Binding-site contacts:
Ligand atom C1 contacts residue TYR382 of chain 1.B at 3.5 Å (hydrophobic).
Ligand atom O5 contacts residue TYR382 of chain 1.B at 3.7 Å.
Ligand atom C2 contacts residue ASN390 of chain 1.B at 2.4 Å.
Ligand atom C6 contacts residue ASP396 of chain 1.B at 3.7 Å.
Ligand atom C5 contacts residue ASP396 of chain 1.B at 3.9 Å.
Ligand atom O7 contacts residue GLU385 of chain 1.B at 4.0 Å.
Ligand atom N2 contacts residue TYR382 of chain 1.B at 4.2 Å.
Ligand atom O6 contacts residue ASP396 of chain 1.B at 2.8 Å (salt-bridge).
Ligand atom C2 contacts residue GLN386 of chain 1.B at 4.0 Å.
Ligand atom C1 contacts residue ASN390 of chain 1.B at 1.4 Å.
Ligand atom C1 contacts residue GLN386 of chain 1.B at 3.8 Å.
Ligand atom C5 contacts residue ASN390 of chain 1.B at 3.7 Å.
Ligand atom C3 contacts residue GLN380 of chain 1.B at 4.2 Å.
Ligand atom N2 contacts residue ASN390 of chain 1.B at 2.9 Å (h-bond).
Ligand atom O7 contacts residue GLN386 of chain 1.B at 3.2 Å.
Ligand atom O6 contacts residue TYR382 of chain 1.B at 4.2 Å.
Ligand atom C6 contacts residue GLN380 of chain 1.B at 3.8 Å.
Ligand atom O6 contacts residue TYR397 of chain 1.B at 3.2 Å.
Ligand atom C8 contacts residue ASP396 of chain 1.B at 4.0 Å.
Ligand atom C5 contacts residue GLN380 of chain 1.B at 3.6 Å.
Ligand atom O6 contacts residue GLN386 of chain 1.B at 2.9 Å (h-bond).
Ligand atom O6 contacts residue MET393 of chain 1.B at 3.4 Å.
Ligand atom C3 contacts residue ASN390 of chain 1.B at 3.8 Å.
Ligand atom O5 contacts residue ASN390 of chain 1.B at 2.4 Å (h-bond).
Ligand atom C4 contacts residue ASN390 of chain 1.B at 4.2 Å.
Ligand atom C7 contacts residue ASN390 of chain 1.B at 3.5 Å.
Ligand atom C6 contacts residue TYR397 of chain 1.B at 3.7 Å (hydrophobic).
Ligand atom C2 contacts residue TYR382 of chain 1.B at 4.2 Å (hydrophobic).
Ligand atom C1 contacts residue MET393 of chain 1.B at 4.0 Å (hydrophobic).
Ligand atom O4 contacts residue GLN380 of chain 1.B at 2.7 Å (h-bond).
Ligand atom C5 contacts residue TYR382 of chain 1.B at 3.8 Å (hydrophobic).
Ligand atom O3 contacts residue GLN386 of chain 1.B at 4.1 Å.
Ligand atom O5 contacts residue MET393 of chain 1.B at 3.2 Å.
Ligand atom O7 contacts residue ASN390 of chain 1.B at 3.9 Å.
Ligand atom C6 contacts residue GLN386 of chain 1.B at 3.8 Å.
Ligand atom C1 contacts residue SER392 of chain 1.B at 4.0 Å.
Ligand atom C4 contacts residue TYR382 of chain 1.B at 3.8 Å (hydrophobic).
Ligand atom C6 contacts residue TYR382 of chain 1.B at 3.2 Å (hydrophobic).
Ligand atom C7 contacts residue GLN386 of chain 1.B at 4.1 Å.
Ligand atom C4 contacts residue GLN380 of chain 1.B at 3.6 Å.

The protein below binds the small molecule below.
Small molecule (SMILES): CC(=O)N[C@H]1[C@H](O[C@H]2[C@H](O)[C@@H](NC(C)=O)CO[C@@H]2CO)O[C@H](CO)[C@@H](O)[C@@H]1O

Sequence of chain 1.B:
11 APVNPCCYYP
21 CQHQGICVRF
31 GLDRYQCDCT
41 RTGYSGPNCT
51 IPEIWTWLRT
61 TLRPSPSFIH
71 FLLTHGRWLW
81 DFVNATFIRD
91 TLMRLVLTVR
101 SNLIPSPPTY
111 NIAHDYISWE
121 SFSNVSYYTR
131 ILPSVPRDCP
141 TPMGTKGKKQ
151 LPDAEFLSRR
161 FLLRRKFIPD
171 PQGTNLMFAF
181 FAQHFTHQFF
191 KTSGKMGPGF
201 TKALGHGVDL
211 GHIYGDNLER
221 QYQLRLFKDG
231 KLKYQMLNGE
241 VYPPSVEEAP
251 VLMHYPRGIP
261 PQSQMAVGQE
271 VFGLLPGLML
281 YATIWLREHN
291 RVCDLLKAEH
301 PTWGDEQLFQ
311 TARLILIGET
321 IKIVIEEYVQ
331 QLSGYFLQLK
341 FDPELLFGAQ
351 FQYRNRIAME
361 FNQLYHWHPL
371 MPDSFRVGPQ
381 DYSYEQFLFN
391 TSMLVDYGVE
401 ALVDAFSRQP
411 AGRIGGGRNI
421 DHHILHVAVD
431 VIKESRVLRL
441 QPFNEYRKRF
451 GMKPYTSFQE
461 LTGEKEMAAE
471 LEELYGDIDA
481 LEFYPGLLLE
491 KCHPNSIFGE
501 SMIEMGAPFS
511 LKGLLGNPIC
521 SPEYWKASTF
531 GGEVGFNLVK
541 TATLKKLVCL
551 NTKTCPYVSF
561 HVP